This small molecule binds to this protein.
Small molecule (SMILES): COc1cc(Nc2c(C#N)cnc3cc(OCCCN4CCN(C)CC4)c(OC)cc23)c(Cl)cc1Cl

Binding-site contacts:
Ligand atom CBE contacts residue LEU19 of chain 11.A at 3.9 Å (hydrophobic).
Ligand atom CBD contacts residue LEU19 of chain 11.A at 3.9 Å (hydrophobic).
Ligand atom CL1 contacts residue PHE157 of chain 11.A at 2.7 Å.
Ligand atom CAK contacts residue VAL92 of chain 11.A at 2.7 Å (hydrophobic).
Ligand atom NAD contacts residue VAL27 of chain 11.A at 4.1 Å.
Ligand atom CBF contacts residue LEU19 of chain 11.A at 3.6 Å (hydrophobic).
Ligand atom CBD contacts residue VAL92 of chain 11.A at 4.0 Å (hydrophobic).
Ligand atom NAD contacts residue PHE89 of chain 11.A at 2.4 Å.
Ligand atom C01 contacts residue PHE157 of chain 11.A at 3.3 Å (hydrophobic).
Ligand atom CAX contacts residue PHE157 of chain 11.A at 3.5 Å (hydrophobic).
Ligand atom CAY contacts residue PHE157 of chain 11.A at 3.1 Å (hydrophobic).
Ligand atom CBA contacts residue LEU19 of chain 11.A at 4.1 Å (hydrophobic).
Ligand atom CBG contacts residue LEU19 of chain 11.A at 3.4 Å (hydrophobic).
Ligand atom CBE contacts residue VAL27 of chain 11.A at 4.1 Å (hydrophobic).
Ligand atom CAG contacts residue VAL27 of chain 11.A at 3.9 Å (hydrophobic).
Ligand atom CAH contacts residue LEU19 of chain 11.A at 3.7 Å (hydrophobic).
Ligand atom CAN contacts residue LEU19 of chain 11.A at 4.1 Å (hydrophobic).
Ligand atom CBC contacts residue LEU19 of chain 11.A at 3.5 Å (hydrophobic).
Ligand atom C01 contacts residue MET42 of chain 11.A at 3.6 Å (hydrophobic).
Ligand atom CAG contacts residue PHE89 of chain 11.A at 3.0 Å (hydrophobic).
Ligand atom O02 contacts residue PHE157 of chain 11.A at 2.8 Å.
Ligand atom NAT contacts residue VAL92 of chain 11.A at 2.8 Å (h-bond).
Ligand atom CAH contacts residue ALA40 of chain 11.A at 4.2 Å (hydrophobic).
Ligand atom CAA contacts residue LEU19 of chain 11.A at 3.9 Å (hydrophobic).
Ligand atom OAV contacts residue LEU19 of chain 11.A at 2.9 Å (h-bond).
Ligand atom NAU contacts residue VAL27 of chain 11.A at 3.6 Å.
Ligand atom CAL contacts residue LEU19 of chain 11.A at 3.4 Å (hydrophobic).
Ligand atom CAL contacts residue GLY20 of chain 11.A at 4.2 Å.
Ligand atom CAK contacts residue THR93 of chain 11.A at 4.0 Å.
Ligand atom NAT contacts residue LEU19 of chain 11.A at 3.5 Å.
Ligand atom CAK contacts residue LEU19 of chain 11.A at 3.7 Å (hydrophobic).
Ligand atom OAW contacts residue THR93 of chain 11.A at 4.2 Å.
Ligand atom CBA contacts residue PHE89 of chain 11.A at 4.2 Å (hydrophobic).
Ligand atom CAJ contacts residue VAL27 of chain 11.A at 3.7 Å (hydrophobic).
Ligand atom CBB contacts residue VAL27 of chain 11.A at 3.7 Å (hydrophobic).
Ligand atom C01 contacts residue GLU60 of chain 11.A at 4.2 Å.
Ligand atom CBA contacts residue VAL27 of chain 11.A at 4.0 Å (hydrophobic).
Ligand atom CAH contacts residue VAL92 of chain 11.A at 3.2 Å (hydrophobic).
Ligand atom CBF contacts residue VAL92 of chain 11.A at 3.2 Å (hydrophobic).
Ligand atom CAI contacts residue PHE157 of chain 11.A at 4.1 Å (hydrophobic).

Sequence of chain 11.A:
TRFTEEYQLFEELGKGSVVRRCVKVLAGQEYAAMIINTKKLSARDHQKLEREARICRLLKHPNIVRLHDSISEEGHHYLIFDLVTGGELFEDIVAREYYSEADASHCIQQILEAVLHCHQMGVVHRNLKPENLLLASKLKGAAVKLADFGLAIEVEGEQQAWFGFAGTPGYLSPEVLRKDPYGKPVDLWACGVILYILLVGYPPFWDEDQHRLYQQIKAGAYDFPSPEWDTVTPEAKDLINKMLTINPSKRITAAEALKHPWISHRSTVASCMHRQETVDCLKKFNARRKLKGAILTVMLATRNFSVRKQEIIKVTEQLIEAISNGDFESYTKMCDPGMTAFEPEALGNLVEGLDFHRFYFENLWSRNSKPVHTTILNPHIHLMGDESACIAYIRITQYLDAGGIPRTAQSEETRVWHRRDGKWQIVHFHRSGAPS